Binding-site contacts:
Ligand atom C12 contacts residue MET60 of chain 1.A at 3.8 Å (hydrophobic).
Ligand atom N05 contacts residue ILE36 of chain 1.A at 3.7 Å.
Ligand atom C01 contacts residue ILE36 of chain 1.A at 3.5 Å (hydrophobic).
Ligand atom C02 contacts residue ILE36 of chain 1.A at 3.6 Å (hydrophobic).
Ligand atom O37 contacts residue ARG44 of chain 1.A at 2.9 Å (salt-bridge).
Ligand atom C32 contacts residue MET100 of chain 1.A at 3.9 Å (hydrophobic).
Ligand atom C27 contacts residue ILE98 of chain 1.A at 3.8 Å (hydrophobic).
Ligand atom C35 contacts residue ALA62 of chain 1.A at 3.8 Å (hydrophobic).
Ligand atom C24 contacts residue ASN88 of chain 1.A at 3.2 Å.
Ligand atom C33 contacts residue ARG44 of chain 1.A at 3.7 Å.
Ligand atom CL3 contacts residue MET60 of chain 1.A at 3.5 Å.
Ligand atom O37 contacts residue ALA62 of chain 1.A at 3.6 Å.
Ligand atom N04 contacts residue ILE36 of chain 1.A at 3.7 Å.
Ligand atom CL1 contacts residue MET60 of chain 1.A at 3.7 Å.
Ligand atom O36 contacts residue THR63 of chain 1.A at 3.6 Å.
Ligand atom S29 contacts residue VAL96 of chain 1.A at 3.3 Å.
Ligand atom C35 contacts residue ARG44 of chain 1.A at 3.8 Å.
Ligand atom C35 contacts residue THR63 of chain 1.A at 3.6 Å.
Ligand atom O36 contacts residue ALA62 of chain 1.A at 3.6 Å.
Ligand atom C10 contacts residue ARG46 of chain 1.A at 3.9 Å.
Ligand atom CL3 contacts residue ARG44 of chain 1.A at 3.9 Å.
Ligand atom C26 contacts residue ARG44 of chain 1.A at 3.9 Å.
Ligand atom CL2 contacts residue SER58 of chain 1.A at 3.4 Å.
Ligand atom CL3 contacts residue ILE98 of chain 1.A at 3.7 Å.
Ligand atom C28 contacts residue ILE98 of chain 1.A at 3.6 Å (hydrophobic).
Ligand atom CL1 contacts residue SER58 of chain 1.A at 3.5 Å.
Ligand atom O34 contacts residue ARG44 of chain 1.A at 2.9 Å (salt-bridge).
Ligand atom C18 contacts residue LEU90 of chain 1.A at 3.9 Å (hydrophobic).
Ligand atom C27 contacts residue ARG44 of chain 1.A at 3.2 Å.
Ligand atom CL2 contacts residue ARG46 of chain 1.A at 3.8 Å.
Ligand atom S29 contacts residue ASN88 of chain 1.A at 3.8 Å.
Ligand atom C20 contacts residue LEU90 of chain 1.A at 3.9 Å (hydrophobic).
Ligand atom CL1 contacts residue ARG46 of chain 1.A at 3.8 Å.
Ligand atom C30 contacts residue ARG44 of chain 1.A at 3.8 Å.
Ligand atom C03 contacts residue ILE36 of chain 1.A at 3.8 Å (hydrophobic).
Ligand atom C09 contacts residue ARG94 of chain 1.A at 3.6 Å.
Ligand atom CL2 contacts residue VAL96 of chain 1.A at 3.7 Å.
Ligand atom O37 contacts residue THR63 of chain 1.A at 2.9 Å (h-bond).
Ligand atom C25 contacts residue ASN88 of chain 1.A at 3.8 Å.
Ligand atom C11 contacts residue ARG46 of chain 1.A at 3.8 Å.

Sequence of chain 1.A:
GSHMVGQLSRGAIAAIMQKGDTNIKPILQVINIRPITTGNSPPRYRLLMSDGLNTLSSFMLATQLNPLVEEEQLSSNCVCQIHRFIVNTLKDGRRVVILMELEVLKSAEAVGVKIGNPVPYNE

This protein binds this small molecule.
Small molecule (SMILES): O=C(O)c1ccc(-c2ccc(C(=S)NCc3ccc(-c4ccnn4-c4ccc(Cl)c(Cl)c4)cc3)c(Cl)c2)o1